The small molecule below binds the protein below.
Small molecule (SMILES): CC(=O)N[C@H]1[C@H](O[C@H]2[C@H](O)[C@@H](NC(C)=O)CO[C@@H]2CO)O[C@H](CO)[C@@H](O)[C@@H]1O

Sequence of chain 1.B:
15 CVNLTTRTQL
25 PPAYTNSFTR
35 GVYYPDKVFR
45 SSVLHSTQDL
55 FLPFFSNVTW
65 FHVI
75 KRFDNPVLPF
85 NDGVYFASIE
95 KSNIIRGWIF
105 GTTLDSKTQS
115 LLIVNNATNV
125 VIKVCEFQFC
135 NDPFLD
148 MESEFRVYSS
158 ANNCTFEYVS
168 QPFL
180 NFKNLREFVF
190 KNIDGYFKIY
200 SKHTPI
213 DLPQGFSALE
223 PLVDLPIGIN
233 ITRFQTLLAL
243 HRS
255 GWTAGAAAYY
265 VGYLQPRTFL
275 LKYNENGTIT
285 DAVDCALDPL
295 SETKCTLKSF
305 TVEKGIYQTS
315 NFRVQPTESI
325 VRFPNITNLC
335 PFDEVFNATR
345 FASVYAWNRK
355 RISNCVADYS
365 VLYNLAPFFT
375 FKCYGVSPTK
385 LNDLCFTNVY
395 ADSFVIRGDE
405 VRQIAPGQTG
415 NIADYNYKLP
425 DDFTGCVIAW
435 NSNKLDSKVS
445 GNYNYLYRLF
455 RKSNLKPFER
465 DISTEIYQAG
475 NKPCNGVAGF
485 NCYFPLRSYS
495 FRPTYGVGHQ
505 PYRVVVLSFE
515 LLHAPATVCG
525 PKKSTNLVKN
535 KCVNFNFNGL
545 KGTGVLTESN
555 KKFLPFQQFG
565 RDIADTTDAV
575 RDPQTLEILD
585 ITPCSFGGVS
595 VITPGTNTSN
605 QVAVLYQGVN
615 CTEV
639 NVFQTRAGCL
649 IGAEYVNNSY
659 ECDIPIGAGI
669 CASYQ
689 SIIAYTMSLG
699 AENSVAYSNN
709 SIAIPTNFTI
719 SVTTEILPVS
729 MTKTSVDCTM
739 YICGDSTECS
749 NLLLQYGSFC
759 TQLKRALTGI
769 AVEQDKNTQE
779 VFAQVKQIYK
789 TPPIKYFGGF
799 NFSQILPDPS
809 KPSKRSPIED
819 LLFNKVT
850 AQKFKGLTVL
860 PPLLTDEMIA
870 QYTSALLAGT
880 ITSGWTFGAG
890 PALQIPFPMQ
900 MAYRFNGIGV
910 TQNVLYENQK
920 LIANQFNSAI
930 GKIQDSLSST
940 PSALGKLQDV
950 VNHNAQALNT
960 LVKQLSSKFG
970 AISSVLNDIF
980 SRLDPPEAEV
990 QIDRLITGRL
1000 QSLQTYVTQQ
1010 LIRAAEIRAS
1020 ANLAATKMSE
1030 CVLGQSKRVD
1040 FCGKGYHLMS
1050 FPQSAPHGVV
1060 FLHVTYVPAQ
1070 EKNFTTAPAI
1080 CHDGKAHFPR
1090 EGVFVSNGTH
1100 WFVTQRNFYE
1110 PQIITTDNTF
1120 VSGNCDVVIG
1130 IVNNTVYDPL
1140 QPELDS

Binding-site contacts:
Ligand atom O5 contacts residue ASN715 of chain 1.B at 2.3 Å (h-bond).
Ligand atom O6 contacts residue GLN924 of chain 1.B at 3.8 Å.
Ligand atom C1 contacts residue ASN715 of chain 1.B at 1.4 Å.
Ligand atom C7 contacts residue ASN715 of chain 1.B at 3.3 Å.
Ligand atom C6 contacts residue GLN924 of chain 1.B at 4.0 Å.
Ligand atom C8 contacts residue ASN715 of chain 1.B at 4.4 Å.
Ligand atom C5 contacts residue GLN924 of chain 1.B at 4.2 Å.
Ligand atom N2 contacts residue LEU920 of chain 1.B at 4.4 Å.
Ligand atom O5 contacts residue GLN1069 of chain 1.B at 3.8 Å.
Ligand atom C5 contacts residue LEU920 of chain 1.B at 4.2 Å (hydrophobic).
Ligand atom O7 contacts residue GLN1069 of chain 1.B at 3.7 Å.
Ligand atom C4 contacts residue ASN715 of chain 1.B at 4.2 Å.
Ligand atom C7 contacts residue LEU920 of chain 1.B at 3.8 Å (hydrophobic).
Ligand atom O7 contacts residue LEU920 of chain 1.B at 3.7 Å.
Ligand atom C5 contacts residue ASN715 of chain 1.B at 3.6 Å.
Ligand atom O6 contacts residue PHE716 of chain 1.B at 4.3 Å.
Ligand atom C8 contacts residue LEU920 of chain 1.B at 4.0 Å (hydrophobic).
Ligand atom C2 contacts residue GLN1069 of chain 1.B at 4.1 Å.
Ligand atom C2 contacts residue ASN715 of chain 1.B at 2.5 Å.
Ligand atom N2 contacts residue ASN715 of chain 1.B at 2.9 Å (h-bond).
Ligand atom O4 contacts residue LEU920 of chain 1.B at 4.0 Å.
Ligand atom O7 contacts residue ASN715 of chain 1.B at 3.2 Å (h-bond).
Ligand atom C1 contacts residue GLN1069 of chain 1.B at 3.7 Å.
Ligand atom C3 contacts residue ASN715 of chain 1.B at 3.8 Å.